Sequence of chain 11.B:
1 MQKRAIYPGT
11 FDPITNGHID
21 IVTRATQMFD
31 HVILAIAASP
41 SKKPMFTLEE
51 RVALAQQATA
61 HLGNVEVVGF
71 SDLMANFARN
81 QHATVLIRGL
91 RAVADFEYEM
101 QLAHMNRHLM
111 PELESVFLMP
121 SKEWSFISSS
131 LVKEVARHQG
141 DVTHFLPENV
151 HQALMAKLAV

Binding-site contacts:
Ligand atom C2 contacts residue LEU102 of chain 11.B at 4.1 Å (hydrophobic).
Ligand atom C7 contacts residue MET74 of chain 11.B at 3.9 Å (hydrophobic).
Ligand atom C11 contacts residue LEU102 of chain 11.B at 3.9 Å (hydrophobic).
Ligand atom C8 contacts residue HIS138 of chain 4.B at 4.2 Å.
Ligand atom C15 contacts residue MET74 of chain 11.B at 3.5 Å (hydrophobic).
Ligand atom C contacts residue PRO8 of chain 11.B at 4.2 Å (hydrophobic).
Ligand atom O1 contacts residue MET74 of chain 11.B at 3.0 Å (h-bond).
Ligand atom C1 contacts residue PRO8 of chain 11.B at 4.0 Å (hydrophobic).
Ligand atom C12 contacts residue LEU73 of chain 11.B at 4.2 Å (hydrophobic).
Ligand atom C12 contacts residue VAL135 of chain 4.B at 3.8 Å (hydrophobic).
Ligand atom C9 contacts residue LEU73 of chain 11.B at 4.1 Å (hydrophobic).
Ligand atom C contacts residue LEU102 of chain 11.B at 4.0 Å (hydrophobic).
Ligand atom C7 contacts residue ASP72 of chain 11.B at 4.2 Å.
Ligand atom C8 contacts residue MET74 of chain 11.B at 4.2 Å (hydrophobic).
Ligand atom C contacts residue ARG88 of chain 11.B at 3.5 Å.
Ligand atom C7 contacts residue PHE70 of chain 11.B at 3.8 Å (hydrophobic).
Ligand atom C2 contacts residue PRO8 of chain 11.B at 4.3 Å (hydrophobic).
Ligand atom C contacts residue MET74 of chain 11.B at 4.2 Å (hydrophobic).
Ligand atom C6 contacts residue ALA37 of chain 11.B at 4.1 Å (hydrophobic).
Ligand atom C5 contacts residue ALA37 of chain 11.B at 3.5 Å (hydrophobic).
Ligand atom C14 contacts residue MET74 of chain 11.B at 4.3 Å (hydrophobic).
Ligand atom C12 contacts residue GLU134 of chain 4.B at 3.7 Å.
Ligand atom C contacts residue ASN106 of chain 11.B at 3.3 Å.
Ligand atom C5 contacts residue SER39 of chain 11.B at 4.0 Å.
Ligand atom C2 contacts residue ARG88 of chain 11.B at 3.5 Å.
Ligand atom C9 contacts residue MET74 of chain 11.B at 4.1 Å (hydrophobic).
Ligand atom C13 contacts residue ASN106 of chain 11.B at 3.9 Å.
Ligand atom O contacts residue ASN106 of chain 11.B at 3.4 Å (h-bond).
Ligand atom C8 contacts residue ASP72 of chain 11.B at 4.0 Å.
Ligand atom C13 contacts residue VAL135 of chain 4.B at 4.2 Å (hydrophobic).
Ligand atom C13 contacts residue LEU73 of chain 11.B at 4.3 Å (hydrophobic).
Ligand atom O contacts residue MET74 of chain 11.B at 3.7 Å.
Ligand atom N contacts residue GLY9 of chain 11.B at 4.2 Å.
Ligand atom O contacts residue PRO8 of chain 11.B at 4.1 Å.
Ligand atom N contacts residue THR10 of chain 11.B at 4.2 Å.
Ligand atom N contacts residue ALA37 of chain 11.B at 4.2 Å.
Ligand atom O1 contacts residue LEU73 of chain 11.B at 3.5 Å.
Ligand atom C3 contacts residue ARG88 of chain 11.B at 4.0 Å.
Ligand atom C4 contacts residue GLY9 of chain 11.B at 4.3 Å.
Ligand atom C3 contacts residue GLY9 of chain 11.B at 4.2 Å.

Sequence of chain 4.B:
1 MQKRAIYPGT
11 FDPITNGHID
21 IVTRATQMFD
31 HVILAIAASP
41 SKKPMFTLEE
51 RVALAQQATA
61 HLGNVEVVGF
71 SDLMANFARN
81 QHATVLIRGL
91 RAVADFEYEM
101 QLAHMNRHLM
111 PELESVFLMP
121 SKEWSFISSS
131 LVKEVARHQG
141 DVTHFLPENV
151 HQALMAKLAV

This small molecule binds to this protein.
Small molecule (SMILES): COc1ccc2[nH]cc(CCNC(=O)C(C)(C)C)c2c1